The protein below binds the small molecule below.
Small molecule (SMILES): NCc1ccc(-c2cccc(F)c2)c(Cl)c1

Sequence of chain 1.A:
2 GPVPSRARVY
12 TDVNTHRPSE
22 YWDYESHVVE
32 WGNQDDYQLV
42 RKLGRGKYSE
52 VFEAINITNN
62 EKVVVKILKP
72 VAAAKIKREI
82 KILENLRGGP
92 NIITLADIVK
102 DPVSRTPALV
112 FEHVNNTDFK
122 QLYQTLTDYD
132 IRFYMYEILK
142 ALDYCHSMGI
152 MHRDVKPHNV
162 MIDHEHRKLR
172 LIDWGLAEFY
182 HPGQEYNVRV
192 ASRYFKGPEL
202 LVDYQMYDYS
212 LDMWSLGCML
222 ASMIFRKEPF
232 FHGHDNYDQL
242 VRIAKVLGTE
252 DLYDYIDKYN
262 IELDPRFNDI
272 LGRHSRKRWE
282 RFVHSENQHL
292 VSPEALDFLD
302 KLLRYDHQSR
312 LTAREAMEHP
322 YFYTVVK

Binding-site contacts:
Ligand atom C contacts residue GLN289 of chain 1.A at 3.3 Å.
Ligand atom C8 contacts residue AWE1 of chain 1.F at 3.4 Å.
Ligand atom C4 contacts residue AWE1 of chain 1.F at 3.8 Å.
Ligand atom F contacts residue SER293 of chain 1.A at 4.1 Å.
Ligand atom C11 contacts residue PRO294 of chain 1.A at 4.0 Å (hydrophobic).
Ligand atom N contacts residue VAL292 of chain 1.A at 2.9 Å (h-bond).
Ligand atom N contacts residue GLN289 of chain 1.A at 2.9 Å (h-bond).
Ligand atom CL contacts residue PRO294 of chain 1.A at 3.9 Å.
Ligand atom F contacts residue LEU297 of chain 1.A at 3.2 Å.
Ligand atom C12 contacts residue SER293 of chain 1.A at 3.7 Å.
Ligand atom C7 contacts residue AWE1 of chain 1.F at 4.0 Å.
Ligand atom C12 contacts residue PRO294 of chain 1.A at 3.5 Å (hydrophobic).
Ligand atom C4 contacts residue SER293 of chain 1.A at 4.4 Å.
Ligand atom C2 contacts residue GLN289 of chain 1.A at 3.3 Å.
Ligand atom C3 contacts residue VAL292 of chain 1.A at 3.9 Å (hydrophobic).
Ligand atom C1 contacts residue VAL292 of chain 1.A at 3.5 Å (hydrophobic).
Ligand atom C1 contacts residue GLN289 of chain 1.A at 3.8 Å.
Ligand atom C4 contacts residue PRO294 of chain 1.A at 4.4 Å (hydrophobic).
Ligand atom C5 contacts residue AWE1 of chain 1.F at 3.7 Å.
Ligand atom C3 contacts residue SER293 of chain 1.A at 4.3 Å.
Ligand atom C12 contacts residue VAL292 of chain 1.A at 4.5 Å (hydrophobic).
Ligand atom C5 contacts residue PRO294 of chain 1.A at 4.2 Å (hydrophobic).
Ligand atom C6 contacts residue VAL292 of chain 1.A at 4.3 Å (hydrophobic).
Ligand atom F contacts residue PRO294 of chain 1.A at 3.3 Å.
Ligand atom C9 contacts residue AWE1 of chain 1.F at 3.5 Å.
Ligand atom C3 contacts residue AWE1 of chain 1.F at 3.8 Å.
Ligand atom C contacts residue VAL292 of chain 1.A at 3.8 Å (hydrophobic).
Ligand atom C10 contacts residue AWE1 of chain 1.F at 4.2 Å.
Ligand atom C11 contacts residue LEU297 of chain 1.A at 3.7 Å (hydrophobic).
Ligand atom C7 contacts residue PRO294 of chain 1.A at 4.3 Å (hydrophobic).
Ligand atom N contacts residue HIS290 of chain 1.A at 4.1 Å.
Ligand atom C3 contacts residue GLN289 of chain 1.A at 4.5 Å.
Ligand atom C6 contacts residue AWE1 of chain 1.F at 3.7 Å.
Ligand atom CL contacts residue AWE1 of chain 1.F at 3.8 Å.
Ligand atom C2 contacts residue VAL292 of chain 1.A at 3.3 Å (hydrophobic).
Ligand atom C2 contacts residue AWE1 of chain 1.F at 3.5 Å.
Ligand atom C11 contacts residue SER293 of chain 1.A at 4.5 Å.
Ligand atom C12 contacts residue LEU297 of chain 1.A at 4.2 Å (hydrophobic).
Ligand atom C contacts residue AWE1 of chain 1.F at 4.2 Å.
Ligand atom C1 contacts residue AWE1 of chain 1.F at 3.6 Å.